Sequence of chain 1.L:
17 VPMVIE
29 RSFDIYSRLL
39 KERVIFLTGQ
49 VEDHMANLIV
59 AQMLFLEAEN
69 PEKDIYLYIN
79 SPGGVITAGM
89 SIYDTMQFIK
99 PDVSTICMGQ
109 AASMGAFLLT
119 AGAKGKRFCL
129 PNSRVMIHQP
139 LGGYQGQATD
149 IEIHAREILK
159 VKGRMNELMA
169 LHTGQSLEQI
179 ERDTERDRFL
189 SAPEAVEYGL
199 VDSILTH

Sequence of chain 1.K:
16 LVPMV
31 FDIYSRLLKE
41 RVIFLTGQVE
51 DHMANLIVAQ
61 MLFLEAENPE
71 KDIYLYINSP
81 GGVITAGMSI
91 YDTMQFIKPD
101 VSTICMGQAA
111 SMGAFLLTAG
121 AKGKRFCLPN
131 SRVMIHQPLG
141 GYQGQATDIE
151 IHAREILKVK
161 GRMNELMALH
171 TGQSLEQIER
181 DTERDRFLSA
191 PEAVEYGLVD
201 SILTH

Binding-site contacts:
Ligand atom CE contacts residue TYR74 of chain 1.K at 3.7 Å (hydrophobic).
Ligand atom CA contacts residue TYR74 of chain 1.K at 3.6 Å (hydrophobic).
Ligand atom CZ contacts residue LEU128 of chain 1.K at 3.9 Å (hydrophobic).
Ligand atom C8 contacts residue ARG36 of chain 1.K at 3.5 Å.
Ligand atom O contacts residue ILE104 of chain 1.K at 3.7 Å.
Ligand atom CD contacts residue TYR76 of chain 1.K at 3.4 Å (hydrophobic).
Ligand atom CZ contacts residue THR93 of chain 1.L at 3.5 Å.
Ligand atom CE contacts residue VAL42 of chain 1.K at 3.8 Å (hydrophobic).
Ligand atom CE2 contacts residue TYR76 of chain 1.K at 3.7 Å (hydrophobic).
Ligand atom CB contacts residue TYR74 of chain 1.K at 3.3 Å (hydrophobic).
Ligand atom C8 contacts residue GLU40 of chain 1.K at 3.8 Å.
Ligand atom O contacts residue TYR74 of chain 1.K at 3.5 Å.
Ligand atom CA contacts residue TYR74 of chain 1.K at 3.4 Å (hydrophobic).
Ligand atom CB contacts residue LEU203 of chain 1.K at 3.6 Å (hydrophobic).
Ligand atom CB contacts residue ILE104 of chain 1.K at 3.8 Å (hydrophobic).
Ligand atom N contacts residue PHE96 of chain 1.L at 3.8 Å.
Ligand atom N contacts residue TYR74 of chain 1.K at 3.5 Å.
Ligand atom C2 contacts residue LEU62 of chain 1.L at 3.5 Å (hydrophobic).
Ligand atom CB contacts residue ILE104 of chain 1.K at 3.2 Å (hydrophobic).
Ligand atom C contacts residue PHE96 of chain 1.L at 3.6 Å (hydrophobic).
Ligand atom O11 contacts residue LEU62 of chain 1.L at 3.6 Å.
Ligand atom C7 contacts residue ALA66 of chain 1.L at 3.7 Å (hydrophobic).
Ligand atom CE2 contacts residue MET106 of chain 1.K at 3.8 Å (hydrophobic).
Ligand atom CE1 contacts residue THR93 of chain 1.L at 3.7 Å.
Ligand atom CD contacts residue TYR74 of chain 1.K at 3.9 Å (hydrophobic).
Ligand atom CE contacts residue GLU40 of chain 1.K at 3.2 Å.
Ligand atom C5 contacts residue ALA66 of chain 1.L at 3.5 Å (hydrophobic).
Ligand atom N contacts residue TYR76 of chain 1.K at 2.7 Å (h-bond).
Ligand atom O contacts residue TYR76 of chain 1.K at 2.8 Å (h-bond).
Ligand atom CD2 contacts residue TYR76 of chain 1.K at 3.5 Å (hydrophobic).
Ligand atom C contacts residue TYR74 of chain 1.K at 3.3 Å (hydrophobic).
Ligand atom CE2 contacts residue LEU62 of chain 1.L at 3.8 Å (hydrophobic).
Ligand atom O contacts residue PHE96 of chain 1.L at 3.8 Å.
Ligand atom C2 contacts residue TYR76 of chain 1.K at 3.5 Å (hydrophobic).
Ligand atom CD1 contacts residue PHE96 of chain 1.L at 3.7 Å (hydrophobic).
Ligand atom CD2 contacts residue ILE104 of chain 1.K at 3.7 Å (hydrophobic).
Ligand atom CG contacts residue TYR74 of chain 1.K at 3.7 Å (hydrophobic).
Ligand atom C1 contacts residue LEU62 of chain 1.L at 3.9 Å (hydrophobic).
Ligand atom C1 contacts residue TYR76 of chain 1.K at 3.2 Å (hydrophobic).
Ligand atom C6 contacts residue GLU40 of chain 1.K at 3.7 Å.

A small-molecule ligand and the protein it binds are described below.
Small molecule (SMILES): C/C=C/C=C/C=C/C(=O)N[C@@H](Cc1ccccc1)C(=O)N[C@H]1COC(=O)[C@@H]2C[C@@H](C)CN2C(=O)[C@H](C)NC(=O)[C@H](C)N(C)C(=O)[C@@H]2CCCN2C1=O